Sequence of chain 1.D:
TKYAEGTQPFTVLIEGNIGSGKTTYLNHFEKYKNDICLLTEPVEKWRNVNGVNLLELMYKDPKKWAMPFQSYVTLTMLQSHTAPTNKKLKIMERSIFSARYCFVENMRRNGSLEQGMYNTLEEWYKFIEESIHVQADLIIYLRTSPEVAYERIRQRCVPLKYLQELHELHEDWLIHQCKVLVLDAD

Binding-site contacts:
Ligand atom C2 contacts residue GLN81 of chain 1.D at 3.6 Å.
Ligand atom N3 contacts residue GLN81 of chain 1.D at 2.8 Å (h-bond).
Ligand atom O4 contacts residue VAL84 of chain 1.D at 3.6 Å.
Ligand atom C2' contacts residue ILE29 of chain 1.D at 3.9 Å (hydrophobic).
Ligand atom C5A contacts residue MET88 of chain 1.D at 3.8 Å (hydrophobic).
Ligand atom C2' contacts residue PHE114 of chain 1.D at 3.4 Å (hydrophobic).
Ligand atom O2 contacts residue PHE114 of chain 1.D at 3.7 Å.
Ligand atom C5 contacts residue PHE114 of chain 1.D at 3.6 Å (hydrophobic).
Ligand atom O5' contacts residue ARG105 of chain 1.D at 3.2 Å (salt-bridge).
Ligand atom N5' contacts residue SO41 of chain 1.O at 3.7 Å.
Ligand atom O2 contacts residue GLN81 of chain 1.D at 3.5 Å (h-bond).
Ligand atom N3' contacts residue SO41 of chain 1.O at 3.7 Å.
Ligand atom C4 contacts residue GLN81 of chain 1.D at 3.7 Å.
Ligand atom C5 contacts residue TRP57 of chain 1.D at 3.9 Å (hydrophobic).
Ligand atom N3' contacts residue ILE29 of chain 1.D at 4.0 Å.
Ligand atom C4' contacts residue SO41 of chain 1.O at 3.7 Å.
Ligand atom N1 contacts residue PHE114 of chain 1.D at 3.6 Å.
Ligand atom O4 contacts residue ALA110 of chain 1.D at 3.2 Å.
Ligand atom C5' contacts residue GLU52 of chain 1.D at 3.4 Å.
Ligand atom C3' contacts residue SO41 of chain 1.O at 3.2 Å.
Ligand atom O4' contacts residue TRP57 of chain 1.D at 3.5 Å.
Ligand atom O4 contacts residue PHE114 of chain 1.D at 3.3 Å.
Ligand atom O2 contacts residue PHE80 of chain 1.D at 3.2 Å.
Ligand atom C5A contacts residue PHE114 of chain 1.D at 3.9 Å (hydrophobic).
Ligand atom C2 contacts residue PHE114 of chain 1.D at 3.3 Å (hydrophobic).
Ligand atom O4 contacts residue GLN81 of chain 1.D at 2.9 Å (h-bond).
Ligand atom C4 contacts residue PHE114 of chain 1.D at 3.2 Å (hydrophobic).
Ligand atom C6 contacts residue PHE114 of chain 1.D at 3.9 Å (hydrophobic).
Ligand atom C6 contacts residue TRP57 of chain 1.D at 3.7 Å (hydrophobic).
Ligand atom O5' contacts residue SO41 of chain 1.O at 2.4 Å (h-bond).
Ligand atom C5A contacts residue GLU52 of chain 1.D at 3.4 Å.
Ligand atom C5' contacts residue SO41 of chain 1.O at 3.1 Å.
Ligand atom N3 contacts residue PHE114 of chain 1.D at 3.2 Å.
Ligand atom C2 contacts residue PHE80 of chain 1.D at 3.5 Å (hydrophobic).
Ligand atom C6 contacts residue GLU52 of chain 1.D at 3.8 Å.
Ligand atom C5A contacts residue TRP57 of chain 1.D at 3.7 Å (hydrophobic).
Ligand atom N4' contacts residue SO41 of chain 1.O at 3.5 Å (h-bond).
Ligand atom O5' contacts residue GLU52 of chain 1.D at 2.7 Å (salt-bridge).
Ligand atom N3 contacts residue PHE80 of chain 1.D at 3.7 Å.
Ligand atom C5A contacts residue ARG105 of chain 1.D at 4.0 Å.

This protein binds this small molecule.
Small molecule (SMILES): Cc1cn([C@H]2C[C@H](N=[N+]=[N-])[C@@H](CO)O2)c(=O)[nH]c1=O